Binding-site contacts:
Ligand atom C16 contacts residue TYR41 of chain 1.B at 3.6 Å (hydrophobic).
Ligand atom C28 contacts residue TYR33 of chain 1.B at 3.4 Å (hydrophobic).
Ligand atom C10 contacts residue TYR41 of chain 1.B at 3.7 Å (hydrophobic).
Ligand atom C2 contacts residue TYR33 of chain 1.B at 3.8 Å (hydrophobic).
Ligand atom N5 contacts residue SER18 of chain 1.B at 3.4 Å (h-bond).
Ligand atom C14 contacts residue TYR41 of chain 1.B at 3.5 Å (hydrophobic).
Ligand atom C9 contacts residue ASP58 of chain 1.B at 3.5 Å.
Ligand atom C16 contacts residue ASP58 of chain 1.B at 3.6 Å.
Ligand atom N5 contacts residue ALA60 of chain 1.B at 3.8 Å.
Ligand atom C16 contacts residue THR21 of chain 1.B at 3.7 Å.
Ligand atom O3 contacts residue GLY61 of chain 1.B at 3.5 Å.
Ligand atom C12 contacts residue ASP58 of chain 1.B at 3.7 Å.
Ligand atom N29 contacts residue TYR33 of chain 1.B at 3.4 Å.
Ligand atom C19 contacts residue CYS13 of chain 1.B at 1.9 Å (hydrophobic).
Ligand atom N11 contacts residue TYR41 of chain 1.B at 2.8 Å (h-bond).
Ligand atom C12 contacts residue TYR41 of chain 1.B at 3.5 Å (hydrophobic).
Ligand atom C13 contacts residue ILE37 of chain 1.B at 3.5 Å (hydrophobic).
Ligand atom N18 contacts residue ILE22 of chain 1.B at 3.8 Å.
Ligand atom C8 contacts residue ASP58 of chain 1.B at 3.8 Å.
Ligand atom C17 contacts residue TYR41 of chain 1.B at 3.6 Å (hydrophobic).
Ligand atom O21 contacts residue GLY61 of chain 1.B at 3.3 Å (h-bond).
Ligand atom C9 contacts residue ALA60 of chain 1.B at 3.3 Å (hydrophobic).
Ligand atom O21 contacts residue CYS13 of chain 1.B at 3.4 Å (h-bond).
Ligand atom C22 contacts residue CYS13 of chain 1.B at 3.2 Å (hydrophobic).
Ligand atom C4 contacts residue TYR33 of chain 1.B at 3.6 Å (hydrophobic).
Ligand atom O3 contacts residue TYR33 of chain 1.B at 3.6 Å (h-bond).
Ligand atom C10 contacts residue ASP58 of chain 1.B at 3.3 Å.
Ligand atom C16 contacts residue ILE22 of chain 1.B at 3.7 Å (hydrophobic).
Ligand atom C20 contacts residue CYS13 of chain 1.B at 2.4 Å (hydrophobic).
Ligand atom C13 contacts residue TYR41 of chain 1.B at 3.8 Å (hydrophobic).
Ligand atom C13 contacts residue GLU38 of chain 1.B at 3.4 Å.
Ligand atom C7 contacts residue SER18 of chain 1.B at 3.5 Å.
Ligand atom C32 contacts residue TYR33 of chain 1.B at 3.8 Å (hydrophobic).
Ligand atom N11 contacts residue ASP58 of chain 1.B at 3.5 Å (salt-bridge).
Ligand atom C14 contacts residue ILE37 of chain 1.B at 3.7 Å (hydrophobic).
Ligand atom O3 contacts residue ALA60 of chain 1.B at 3.8 Å.
Ligand atom C30 contacts residue TYR33 of chain 1.B at 3.7 Å (hydrophobic).
Ligand atom C1 contacts residue TYR33 of chain 1.B at 3.6 Å (hydrophobic).
Ligand atom C8 contacts residue SER18 of chain 1.B at 3.3 Å.
Ligand atom N15 contacts residue TYR41 of chain 1.B at 3.4 Å (h-bond).

The protein below binds the small molecule below.
Small molecule (SMILES): CCC(=O)N(CCC(=O)Nc1ccnc(-n2ccnc2C)c1Br)c1ccnc(-n2ccnc2C)c1Br

Sequence of chain 1.B:
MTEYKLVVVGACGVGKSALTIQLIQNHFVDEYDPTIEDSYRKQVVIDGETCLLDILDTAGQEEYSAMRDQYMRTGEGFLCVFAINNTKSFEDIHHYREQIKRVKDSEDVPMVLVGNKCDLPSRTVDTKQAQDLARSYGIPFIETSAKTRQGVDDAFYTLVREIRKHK